Binding-site contacts:
Ligand atom C35 contacts residue ARG32 of chain 1.D at 3.6 Å.
Ligand atom C20 contacts residue VAL11 of chain 1.D at 3.8 Å (hydrophobic).
Ligand atom O3 contacts residue ASN122 of chain 1.D at 3.5 Å (h-bond).
Ligand atom N3 contacts residue PHE124 of chain 1.D at 2.9 Å (h-bond).
Ligand atom C6 contacts residue ASN122 of chain 1.D at 3.5 Å.
Ligand atom C4 contacts residue ASN122 of chain 1.D at 3.7 Å.
Ligand atom C28 contacts residue LYS123 of chain 1.D at 3.7 Å.
Ligand atom C20 contacts residue PHE124 of chain 1.D at 3.8 Å (hydrophobic).
Ligand atom O3 contacts residue LYS123 of chain 1.D at 3.6 Å.
Ligand atom C29 contacts residue LYS123 of chain 1.D at 3.6 Å.
Ligand atom C24 contacts residue ARG32 of chain 1.D at 3.6 Å.
Ligand atom C5 contacts residue ASN122 of chain 1.D at 3.5 Å.
Ligand atom C25 contacts residue LYS123 of chain 1.D at 3.4 Å.
Ligand atom C21 contacts residue PHE124 of chain 1.D at 3.6 Å (hydrophobic).
Ligand atom C35 contacts residue PHE33 of chain 1.D at 3.8 Å (hydrophobic).
Ligand atom N2 contacts residue ASN122 of chain 1.D at 3.0 Å (h-bond).
Ligand atom C19 contacts residue PHE15 of chain 1.D at 3.7 Å (hydrophobic).
Ligand atom O1 contacts residue LYS123 of chain 1.D at 3.2 Å.
Ligand atom C15 contacts residue PHE33 of chain 1.D at 3.4 Å (hydrophobic).
Ligand atom C36 contacts residue LEU22 of chain 1.D at 3.5 Å (hydrophobic).
Ligand atom C24 contacts residue PHE33 of chain 1.D at 3.5 Å (hydrophobic).
Ligand atom C17 contacts residue PHE15 of chain 1.D at 3.7 Å (hydrophobic).
Ligand atom C34 contacts residue ARG32 of chain 1.D at 3.7 Å.
Ligand atom C17 contacts residue GLN18 of chain 1.D at 3.3 Å.
Ligand atom C13 contacts residue LYS123 of chain 1.D at 3.8 Å.
Ligand atom O1 contacts residue PHE124 of chain 1.D at 2.8 Å (h-bond).
Ligand atom O5 contacts residue LYS123 of chain 1.D at 2.2 Å (salt-bridge).
Ligand atom O2 contacts residue GLN18 of chain 1.D at 3.4 Å (h-bond).
Ligand atom C18 contacts residue GLN18 of chain 1.D at 3.1 Å.
Ligand atom C22 contacts residue PHE124 of chain 1.D at 3.7 Å (hydrophobic).
Ligand atom C9 contacts residue VAL11 of chain 1.D at 3.7 Å (hydrophobic).
Ligand atom C18 contacts residue PHE15 of chain 1.D at 3.3 Å (hydrophobic).
Ligand atom C1 contacts residue PHE124 of chain 1.D at 3.4 Å (hydrophobic).
Ligand atom O4 contacts residue PHE33 of chain 1.D at 3.4 Å.
Ligand atom C23 contacts residue ARG32 of chain 1.D at 3.5 Å.
Ligand atom C24 contacts residue TYR125 of chain 1.D at 3.6 Å (hydrophobic).
Ligand atom O1 contacts residue ASN122 of chain 1.D at 3.7 Å.
Ligand atom C36 contacts residue PHE33 of chain 1.D at 3.7 Å (hydrophobic).
Ligand atom C19 contacts residue VAL11 of chain 1.D at 3.5 Å (hydrophobic).
Ligand atom F1 contacts residue ASN122 of chain 1.D at 2.8 Å.

Sequence of chain 1.D:
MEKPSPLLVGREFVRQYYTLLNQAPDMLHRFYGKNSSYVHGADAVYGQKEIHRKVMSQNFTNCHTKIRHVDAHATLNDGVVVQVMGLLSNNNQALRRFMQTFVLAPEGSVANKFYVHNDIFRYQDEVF

A small-molecule ligand and the protein it binds are described below.
Small molecule (SMILES): COCC[C@H](NC(=O)[C@@H](C)NC(=O)[C@@H](NC(=O)[C@@H](NC(=O)[C@@H](F)CC(C)(C)C)C(C)(C)O)[C@@H](C)c1ccccc1)C(=O)N(C)Cc1ccccc1